Sequence of chain 1.A:
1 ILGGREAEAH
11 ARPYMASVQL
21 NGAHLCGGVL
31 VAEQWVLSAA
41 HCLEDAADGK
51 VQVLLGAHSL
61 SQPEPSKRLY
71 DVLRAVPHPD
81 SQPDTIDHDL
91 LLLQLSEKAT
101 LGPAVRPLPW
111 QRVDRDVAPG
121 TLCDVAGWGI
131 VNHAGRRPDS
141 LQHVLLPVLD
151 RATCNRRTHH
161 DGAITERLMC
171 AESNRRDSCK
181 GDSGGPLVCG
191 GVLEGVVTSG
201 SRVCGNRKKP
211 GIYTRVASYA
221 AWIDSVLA

Binding-site contacts:
Ligand atom C11 contacts residue SER199 of chain 1.A at 3.4 Å.
Ligand atom C11 contacts residue CYS179 of chain 1.A at 3.5 Å (hydrophobic).
Ligand atom C13 contacts residue CYS179 of chain 1.A at 3.5 Å (hydrophobic).
Ligand atom C4 contacts residue VAL203 of chain 1.A at 3.6 Å (hydrophobic).
Ligand atom N1 contacts residue ASP177 of chain 1.A at 3.2 Å (salt-bridge).
Ligand atom C17 contacts residue LYS180 of chain 1.A at 3.7 Å.
Ligand atom C10 contacts residue SER199 of chain 1.A at 3.5 Å.
Ligand atom C13 contacts residue SER183 of chain 1.A at 3.9 Å.
Ligand atom C21 contacts residue LYS180 of chain 1.A at 3.2 Å.
Ligand atom C8 contacts residue SER199 of chain 1.A at 3.6 Å.
Ligand atom C40 contacts residue SER183 of chain 1.A at 4.0 Å.
Ligand atom C20 contacts residue LYS180 of chain 1.A at 3.5 Å.
Ligand atom C7 contacts residue SER178 of chain 1.A at 3.3 Å.
Ligand atom N27 contacts residue LYS180 of chain 1.A at 3.9 Å.
Ligand atom C25 contacts residue ARG202 of chain 1.A at 3.5 Å.
Ligand atom C18 contacts residue LYS180 of chain 1.A at 4.0 Å.
Ligand atom C18 contacts residue SER199 of chain 1.A at 3.6 Å.
Ligand atom C15 contacts residue SER178 of chain 1.A at 3.4 Å.
Ligand atom C15 contacts residue SER199 of chain 1.A at 3.9 Å.
Ligand atom C13 contacts residue SER199 of chain 1.A at 3.9 Å.
Ligand atom C21 contacts residue ARG202 of chain 1.A at 3.5 Å.
Ligand atom C36 contacts residue LYS180 of chain 1.A at 3.9 Å.
Ligand atom C7 contacts residue CYS179 of chain 1.A at 4.0 Å (hydrophobic).
Ligand atom O30 contacts residue SER199 of chain 1.A at 3.6 Å.
Ligand atom C4 contacts residue SER178 of chain 1.A at 3.2 Å.
Ligand atom C7 contacts residue SER199 of chain 1.A at 3.8 Å.
Ligand atom C11 contacts residue SER183 of chain 1.A at 3.6 Å.
Ligand atom N1 contacts residue SER178 of chain 1.A at 2.8 Å (h-bond).
Ligand atom C25 contacts residue LYS180 of chain 1.A at 3.7 Å.
Ligand atom C8 contacts residue SER201 of chain 1.A at 3.8 Å.
Ligand atom C23 contacts residue ARG202 of chain 1.A at 3.8 Å.
Ligand atom C17 contacts residue SER199 of chain 1.A at 3.9 Å.
Ligand atom C8 contacts residue CYS204 of chain 1.A at 3.8 Å (hydrophobic).
Ligand atom C23 contacts residue LYS180 of chain 1.A at 3.6 Å.
Ligand atom C15 contacts residue CYS179 of chain 1.A at 3.9 Å (hydrophobic).
Ligand atom C10 contacts residue LYS180 of chain 1.A at 3.7 Å.
Ligand atom C13 contacts residue VAL197 of chain 1.A at 3.9 Å (hydrophobic).
Ligand atom C11 contacts residue LYS180 of chain 1.A at 3.7 Å.
Ligand atom C10 contacts residue CYS179 of chain 1.A at 3.8 Å (hydrophobic).
Ligand atom C15 contacts residue THR198 of chain 1.A at 3.9 Å.

The small molecule below binds the protein below.
Small molecule (SMILES): CC(C)CC(=O)Nc1cccc(-c2cccc(CN)c2)c1